Binding-site contacts:
Ligand atom C25 contacts residue ASP236 of chain 30.B at 3.5 Å.
Ligand atom N6 contacts residue VAL196 of chain 30.B at 3.9 Å.
Ligand atom C12 contacts residue PHE237 of chain 30.B at 3.5 Å (hydrophobic).
Ligand atom N3 contacts residue TYR159 of chain 30.B at 3.9 Å.
Ligand atom C10 contacts residue ILE110 of chain 30.B at 3.5 Å (hydrophobic).
Ligand atom C21 contacts residue PHE237 of chain 30.B at 3.7 Å (hydrophobic).
Ligand atom C8 contacts residue VAL196 of chain 30.B at 3.6 Å (hydrophobic).
Ligand atom C1 contacts residue PRO181 of chain 30.B at 3.7 Å (hydrophobic).
Ligand atom O22 contacts residue TYR112 of chain 30.B at 3.5 Å.
Ligand atom C7 contacts residue VAL196 of chain 30.B at 3.6 Å (hydrophobic).
Ligand atom C2 contacts residue ILE194 of chain 30.B at 3.5 Å (hydrophobic).
Ligand atom N4 contacts residue LEU134 of chain 30.B at 3.7 Å.
Ligand atom C17 contacts residue PHE237 of chain 30.B at 3.7 Å (hydrophobic).
Ligand atom O23 contacts residue TYR112 of chain 30.B at 3.5 Å.
Ligand atom N3 contacts residue ILE194 of chain 30.B at 3.6 Å.
Ligand atom C18 contacts residue PHE237 of chain 30.B at 3.6 Å (hydrophobic).
Ligand atom C2 contacts residue TYR159 of chain 30.B at 3.5 Å (hydrophobic).
Ligand atom O22 contacts residue TYR205 of chain 30.B at 3.8 Å.
Ligand atom C13 contacts residue MET132 of chain 30.B at 3.8 Å (hydrophobic).
Ligand atom C8 contacts residue VAL199 of chain 30.B at 3.7 Å (hydrophobic).
Ligand atom C10 contacts residue MET132 of chain 30.B at 3.3 Å (hydrophobic).
Ligand atom C3 contacts residue TYR159 of chain 30.B at 3.6 Å (hydrophobic).
Ligand atom C11 contacts residue LEU134 of chain 30.B at 3.8 Å (hydrophobic).
Ligand atom N4 contacts residue LEU240 of chain 30.B at 3.6 Å.
Ligand atom C3 contacts residue ALA24 of chain 30.D at 3.5 Å (hydrophobic).
Ligand atom O23 contacts residue PHE237 of chain 30.B at 3.8 Å.
Ligand atom C7 contacts residue TYR159 of chain 30.B at 3.7 Å (hydrophobic).
Ligand atom C25 contacts residue SER206 of chain 30.B at 3.8 Å.
Ligand atom C13 contacts residue VAL199 of chain 30.B at 3.7 Å (hydrophobic).
Ligand atom C18 contacts residue TYR112 of chain 30.B at 3.7 Å (hydrophobic).
Ligand atom C17 contacts residue TYR112 of chain 30.B at 3.8 Å (hydrophobic).
Ligand atom C21 contacts residue TYR112 of chain 30.B at 3.3 Å (hydrophobic).
Ligand atom C20 contacts residue TYR205 of chain 30.B at 3.5 Å (hydrophobic).
Ligand atom C11 contacts residue ILE110 of chain 30.B at 3.6 Å (hydrophobic).
Ligand atom C4 contacts residue TYR159 of chain 30.B at 3.5 Å (hydrophobic).
Ligand atom N3 contacts residue LEU240 of chain 30.B at 3.5 Å.
Ligand atom O14 contacts residue MET132 of chain 30.B at 3.4 Å.
Ligand atom C4 contacts residue VAL196 of chain 30.B at 3.9 Å (hydrophobic).
Ligand atom C19 contacts residue TYR205 of chain 30.B at 3.7 Å (hydrophobic).
Ligand atom C5 contacts residue VAL196 of chain 30.B at 3.8 Å (hydrophobic).

Sequence of chain 30.B:
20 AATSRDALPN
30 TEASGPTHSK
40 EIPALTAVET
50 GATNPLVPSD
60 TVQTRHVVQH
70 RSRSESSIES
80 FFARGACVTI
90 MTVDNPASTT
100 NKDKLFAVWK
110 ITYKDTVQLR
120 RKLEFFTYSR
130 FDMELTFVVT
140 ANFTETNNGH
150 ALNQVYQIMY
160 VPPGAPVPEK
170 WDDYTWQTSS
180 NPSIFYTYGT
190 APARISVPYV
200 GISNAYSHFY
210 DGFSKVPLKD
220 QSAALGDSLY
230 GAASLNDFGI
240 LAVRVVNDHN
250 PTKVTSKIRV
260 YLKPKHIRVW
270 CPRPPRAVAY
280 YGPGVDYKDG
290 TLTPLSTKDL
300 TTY

The protein below binds the small molecule below.
Small molecule (SMILES): CCOC(=O)c1ccc(OCCC2CCN(c3ccc(C)nn3)CC2)cc1

Sequence of chain 30.D:
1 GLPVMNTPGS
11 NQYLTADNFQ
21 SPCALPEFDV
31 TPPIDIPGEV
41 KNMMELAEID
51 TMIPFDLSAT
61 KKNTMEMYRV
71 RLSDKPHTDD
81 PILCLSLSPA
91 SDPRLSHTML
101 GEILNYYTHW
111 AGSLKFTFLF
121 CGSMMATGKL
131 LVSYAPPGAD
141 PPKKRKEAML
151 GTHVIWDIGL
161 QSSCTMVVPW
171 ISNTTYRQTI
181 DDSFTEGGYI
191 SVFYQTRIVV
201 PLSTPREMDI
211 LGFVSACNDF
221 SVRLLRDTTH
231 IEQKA